The protein below binds the small molecule below.
Small molecule (SMILES): O=S(=O)(F)c1cccc(-c2nnc(-c3cc(Cl)cc(Cl)c3)o2)c1

Binding-site contacts:
Ligand atom C7 contacts residue LYS15 of chain 1.B at 2.6 Å.
Ligand atom CL2 contacts residue 0U71 of chain 2.D at 0.4 Å.
Ligand atom N16 contacts residue ALA108 of chain 2.B at 3.3 Å.
Ligand atom C19 contacts residue 0U71 of chain 2.D at 0.2 Å.
Ligand atom CL2 contacts residue SER117 of chain 1.B at 3.3 Å.
Ligand atom C22 contacts residue 0U71 of chain 2.D at 0.3 Å.
Ligand atom CL2 contacts residue THR118 of chain 1.B at 3.6 Å.
Ligand atom CL1 contacts residue 0U71 of chain 2.D at 0.4 Å.
Ligand atom C11 contacts residue 0U71 of chain 2.D at 1.3 Å.
Ligand atom C7 contacts residue 0U71 of chain 2.D at 1.7 Å.
Ligand atom O4 contacts residue LYS15 of chain 1.B at 2.5 Å (salt-bridge).
Ligand atom C20 contacts residue 0U71 of chain 2.D at 0.2 Å.
Ligand atom O5 contacts residue 0U71 of chain 2.D at 0.7 Å (h-bond).
Ligand atom CL1 contacts residue SER117 of chain 2.B at 2.9 Å.
Ligand atom C9 contacts residue 0U71 of chain 2.D at 3.3 Å.
Ligand atom O4 contacts residue 0U71 of chain 2.D at 1.3 Å (h-bond).
Ligand atom N17 contacts residue 0U71 of chain 2.D at 0.8 Å.
Ligand atom C22 contacts residue LEU110 of chain 2.B at 3.6 Å (hydrophobic).
Ligand atom C12 contacts residue LYS15 of chain 1.B at 2.9 Å.
Ligand atom S3 contacts residue LYS15 of chain 1.B at 1.6 Å (salt-bridge).
Ligand atom O14 contacts residue LEU17 of chain 2.B at 3.4 Å.
Ligand atom C10 contacts residue 0U71 of chain 2.D at 2.0 Å.
Ligand atom C12 contacts residue LYS15 of chain 2.B at 3.3 Å.
Ligand atom O5 contacts residue LYS15 of chain 1.B at 2.3 Å (salt-bridge).
Ligand atom S3 contacts residue LYS15 of chain 2.B at 2.9 Å (salt-bridge).
Ligand atom C24 contacts residue 0U71 of chain 2.D at 0.2 Å.
Ligand atom S3 contacts residue 0U71 of chain 2.D at 0.7 Å (h-bond).
Ligand atom O14 contacts residue 0U71 of chain 2.D at 0.6 Å (h-bond).
Ligand atom N16 contacts residue 0U71 of chain 2.D at 0.6 Å (h-bond).
Ligand atom C7 contacts residue LYS15 of chain 2.B at 3.1 Å.
Ligand atom C23 contacts residue 0U71 of chain 2.D at 0.2 Å.
Ligand atom C21 contacts residue 0U71 of chain 2.D at 0.2 Å.
Ligand atom C15 contacts residue 0U71 of chain 2.D at 0.5 Å.
Ligand atom C8 contacts residue LYS15 of chain 1.B at 3.6 Å.
Ligand atom O5 contacts residue LYS15 of chain 2.B at 2.3 Å (salt-bridge).
Ligand atom O4 contacts residue LYS15 of chain 2.B at 3.3 Å (salt-bridge).
Ligand atom C13 contacts residue 0U71 of chain 2.D at 0.7 Å.
Ligand atom C12 contacts residue 0U71 of chain 2.D at 1.1 Å.
Ligand atom N16 contacts residue LEU17 of chain 1.B at 3.4 Å.
Ligand atom C8 contacts residue 0U71 of chain 2.D at 2.6 Å.

Sequence of chain 2.B:
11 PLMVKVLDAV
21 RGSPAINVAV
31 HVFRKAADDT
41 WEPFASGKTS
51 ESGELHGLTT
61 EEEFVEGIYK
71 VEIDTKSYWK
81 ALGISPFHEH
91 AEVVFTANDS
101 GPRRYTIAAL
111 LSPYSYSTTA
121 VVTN

Sequence of chain 1.B:
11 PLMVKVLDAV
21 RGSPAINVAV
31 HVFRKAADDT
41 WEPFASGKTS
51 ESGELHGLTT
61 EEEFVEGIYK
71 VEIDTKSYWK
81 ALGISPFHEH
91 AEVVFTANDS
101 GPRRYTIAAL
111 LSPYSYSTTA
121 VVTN